Sequence of chain 1.B:
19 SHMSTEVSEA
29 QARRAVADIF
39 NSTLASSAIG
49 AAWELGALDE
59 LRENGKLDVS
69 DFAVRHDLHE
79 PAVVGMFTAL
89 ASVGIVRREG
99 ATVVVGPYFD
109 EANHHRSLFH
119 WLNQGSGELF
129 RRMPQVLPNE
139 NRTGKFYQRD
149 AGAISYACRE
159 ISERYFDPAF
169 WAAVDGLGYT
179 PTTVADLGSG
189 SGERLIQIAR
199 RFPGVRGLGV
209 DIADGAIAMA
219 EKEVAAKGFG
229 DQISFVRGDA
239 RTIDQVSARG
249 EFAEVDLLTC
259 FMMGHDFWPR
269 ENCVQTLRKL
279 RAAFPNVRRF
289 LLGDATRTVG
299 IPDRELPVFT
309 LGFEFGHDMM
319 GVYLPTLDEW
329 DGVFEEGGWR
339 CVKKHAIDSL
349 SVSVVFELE

A protein and the small-molecule ligand that binds it are described below.
Small molecule (SMILES): O=C(O)[C@H](O)Cc1ccccc1

Binding-site contacts:
Ligand atom CA contacts residue LYS342 of chain 1.B at 3.8 Å.
Ligand atom OA contacts residue PHE332 of chain 1.B at 3.5 Å.
Ligand atom CE2 contacts residue CYS339 of chain 1.B at 4.1 Å (hydrophobic).
Ligand atom O contacts residue LYS342 of chain 1.B at 3.0 Å (salt-bridge).
Ligand atom CA contacts residue ASP329 of chain 1.B at 3.3 Å.
Ligand atom OXT contacts residue LYS342 of chain 1.B at 4.3 Å.
Ligand atom OA contacts residue ASP329 of chain 1.B at 3.3 Å (salt-bridge).
Ligand atom CE1 contacts residue CYS339 of chain 1.B at 3.6 Å (hydrophobic).
Ligand atom CD2 contacts residue CYS339 of chain 1.B at 3.4 Å (hydrophobic).
Ligand atom CD2 contacts residue LYS341 of chain 1.B at 3.6 Å.
Ligand atom CB contacts residue LYS342 of chain 1.B at 4.2 Å.
Ligand atom OA contacts residue CYS339 of chain 1.B at 3.1 Å (h-bond).
Ligand atom C contacts residue LYS342 of chain 1.B at 3.5 Å.
Ligand atom C contacts residue CYS339 of chain 1.B at 4.2 Å (hydrophobic).
Ligand atom CZ contacts residue CYS339 of chain 1.B at 4.0 Å (hydrophobic).
Ligand atom CD1 contacts residue CYS339 of chain 1.B at 3.3 Å (hydrophobic).
Ligand atom CA contacts residue PHE354 of chain 1.B at 4.3 Å (hydrophobic).
Ligand atom CB contacts residue PHE354 of chain 1.B at 4.4 Å (hydrophobic).
Ligand atom CD2 contacts residue VAL340 of chain 1.B at 4.0 Å (hydrophobic).
Ligand atom OA contacts residue PHE354 of chain 1.B at 4.3 Å.
Ligand atom OXT contacts residue ASP329 of chain 1.B at 3.2 Å.
Ligand atom CG contacts residue CYS339 of chain 1.B at 2.7 Å (hydrophobic).
Ligand atom O contacts residue ASP329 of chain 1.B at 3.6 Å.
Ligand atom CD2 contacts residue LYS342 of chain 1.B at 4.1 Å.
Ligand atom CG contacts residue LYS341 of chain 1.B at 4.4 Å.
Ligand atom CA contacts residue CYS339 of chain 1.B at 2.9 Å (hydrophobic).
Ligand atom CB contacts residue CYS339 of chain 1.B at 1.7 Å (hydrophobic).
Ligand atom CE2 contacts residue LYS341 of chain 1.B at 4.0 Å.
Ligand atom CE2 contacts residue VAL340 of chain 1.B at 3.9 Å (hydrophobic).
Ligand atom C contacts residue ASP329 of chain 1.B at 3.2 Å.